Sequence of chain 1.D:
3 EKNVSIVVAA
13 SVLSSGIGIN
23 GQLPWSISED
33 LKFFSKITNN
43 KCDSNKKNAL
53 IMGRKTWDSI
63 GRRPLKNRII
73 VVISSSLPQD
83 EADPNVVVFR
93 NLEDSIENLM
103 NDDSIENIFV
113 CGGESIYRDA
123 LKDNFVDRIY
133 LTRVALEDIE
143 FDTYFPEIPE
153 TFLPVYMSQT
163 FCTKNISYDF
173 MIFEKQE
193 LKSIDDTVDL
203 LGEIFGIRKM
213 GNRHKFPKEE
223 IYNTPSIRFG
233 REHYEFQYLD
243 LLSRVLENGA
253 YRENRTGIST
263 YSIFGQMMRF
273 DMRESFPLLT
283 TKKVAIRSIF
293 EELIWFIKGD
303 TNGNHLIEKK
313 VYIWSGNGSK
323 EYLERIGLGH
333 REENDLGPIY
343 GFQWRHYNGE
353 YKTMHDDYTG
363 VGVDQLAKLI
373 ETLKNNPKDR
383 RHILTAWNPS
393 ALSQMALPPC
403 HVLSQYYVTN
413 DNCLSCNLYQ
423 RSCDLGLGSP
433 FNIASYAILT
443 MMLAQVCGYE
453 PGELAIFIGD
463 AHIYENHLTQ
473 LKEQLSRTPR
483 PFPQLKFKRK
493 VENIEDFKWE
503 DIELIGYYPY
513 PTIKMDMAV

Binding-site contacts:
Ligand atom N5 contacts residue NDP1 of chain 1.U at 3.2 Å.
Ligand atom CM contacts residue THR58 of chain 1.D at 3.5 Å.
Ligand atom C4A contacts residue NDP1 of chain 1.U at 3.1 Å.
Ligand atom C14 contacts residue ILE62 of chain 1.D at 3.4 Å (hydrophobic).
Ligand atom C2 contacts residue ASP32 of chain 1.D at 3.6 Å.
Ligand atom NA2 contacts residue THR134 of chain 1.D at 3.1 Å (h-bond).
Ligand atom NA4 contacts residue PHE36 of chain 1.D at 3.3 Å.
Ligand atom C2 contacts residue ALA11 of chain 1.D at 3.6 Å (hydrophobic).
Ligand atom N contacts residue LEU67 of chain 1.D at 3.6 Å.
Ligand atom O1 contacts residue SER37 of chain 1.D at 3.3 Å.
Ligand atom O1 contacts residue ARG70 of chain 1.D at 2.6 Å (salt-bridge).
Ligand atom NA2 contacts residue ALA11 of chain 1.D at 3.7 Å.
Ligand atom NA2 contacts residue ASP32 of chain 1.D at 2.9 Å (salt-bridge).
Ligand atom O2 contacts residue ARG70 of chain 1.D at 2.7 Å (salt-bridge).
Ligand atom C8A contacts residue ASP32 of chain 1.D at 3.5 Å.
Ligand atom C13 contacts residue ILE62 of chain 1.D at 3.7 Å (hydrophobic).
Ligand atom O2 contacts residue SER37 of chain 1.D at 3.2 Å (h-bond).
Ligand atom C7 contacts residue LEU25 of chain 1.D at 3.5 Å (hydrophobic).
Ligand atom N3 contacts residue VAL9 of chain 1.D at 3.4 Å.
Ligand atom C4 contacts residue NDP1 of chain 1.U at 3.2 Å.
Ligand atom C4 contacts residue VAL9 of chain 1.D at 3.5 Å (hydrophobic).
Ligand atom C15 contacts residue PHE36 of chain 1.D at 3.7 Å (hydrophobic).
Ligand atom NA4 contacts residue TYR119 of chain 1.D at 3.7 Å.
Ligand atom CT contacts residue ARG70 of chain 1.D at 3.2 Å.
Ligand atom N3 contacts residue NDP1 of chain 1.U at 3.7 Å.
Ligand atom CT contacts residue SER37 of chain 1.D at 3.5 Å.
Ligand atom N1 contacts residue ASP32 of chain 1.D at 2.8 Å (salt-bridge).
Ligand atom N3 contacts residue PHE36 of chain 1.D at 3.6 Å.
Ligand atom C8A contacts residue NDP1 of chain 1.U at 3.6 Å.
Ligand atom N1 contacts residue ALA11 of chain 1.D at 3.4 Å.
Ligand atom C2 contacts residue VAL10 of chain 1.D at 3.7 Å (hydrophobic).
Ligand atom NA2 contacts residue VAL10 of chain 1.D at 3.4 Å (h-bond).
Ligand atom C16 contacts residue PHE36 of chain 1.D at 3.5 Å (hydrophobic).
Ligand atom CM contacts residue ILE62 of chain 1.D at 3.7 Å (hydrophobic).
Ligand atom NA4 contacts residue NDP1 of chain 1.U at 3.5 Å (h-bond).
Ligand atom C4 contacts residue PHE36 of chain 1.D at 3.4 Å (hydrophobic).
Ligand atom N3 contacts residue VAL10 of chain 1.D at 3.4 Å (h-bond).
Ligand atom NA4 contacts residue CYS113 of chain 1.D at 2.7 Å (h-bond).
Ligand atom N8 contacts residue ASP32 of chain 1.D at 3.4 Å (salt-bridge).
Ligand atom NA4 contacts residue VAL9 of chain 1.D at 2.7 Å (h-bond).

A small-molecule ligand and the protein it binds are described below.
Small molecule (SMILES): CN(Cc1cnc2nc(N)nc(N)c2n1)c1ccc(C(=O)N[C@@H](CCC(=O)O)C(=O)O)cc1